Sequence of chain 2.B:
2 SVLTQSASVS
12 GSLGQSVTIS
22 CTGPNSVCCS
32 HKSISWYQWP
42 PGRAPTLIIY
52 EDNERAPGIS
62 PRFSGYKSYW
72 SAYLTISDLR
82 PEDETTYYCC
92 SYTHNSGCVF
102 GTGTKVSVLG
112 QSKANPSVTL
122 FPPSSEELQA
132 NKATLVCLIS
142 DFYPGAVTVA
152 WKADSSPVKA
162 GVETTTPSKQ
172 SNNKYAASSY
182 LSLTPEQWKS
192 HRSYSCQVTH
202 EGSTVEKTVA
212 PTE

Binding-site contacts:
Ligand atom C1 contacts residue LEU108 of chain 2.A at 4.4 Å (hydrophobic).
Ligand atom O6 contacts residue LEU108 of chain 2.A at 3.3 Å.
Ligand atom C6 contacts residue LEU108 of chain 2.A at 3.7 Å (hydrophobic).
Ligand atom C8 contacts residue ASN101 of chain 2.F at 3.3 Å.
Ligand atom O4 contacts residue GLU97 of chain 2.F at 4.0 Å.
Ligand atom O7 contacts residue ARG93 of chain 2.F at 4.4 Å.
Ligand atom C5 contacts residue ASN101 of chain 2.F at 3.7 Å.
Ligand atom N2 contacts residue ASN101 of chain 2.F at 2.9 Å (h-bond).
Ligand atom O4 contacts residue TYR119 of chain 2.A at 3.9 Å.
Ligand atom O3 contacts residue ARG93 of chain 2.F at 4.1 Å.
Ligand atom C4 contacts residue TYR119 of chain 2.A at 4.5 Å (hydrophobic).
Ligand atom C3 contacts residue GLU97 of chain 2.F at 4.2 Å.
Ligand atom O3 contacts residue GLU97 of chain 2.F at 4.3 Å.
Ligand atom C3 contacts residue ASN101 of chain 2.F at 3.8 Å.
Ligand atom C7 contacts residue ARG93 of chain 2.F at 3.9 Å.
Ligand atom O5 contacts residue LEU109 of chain 2.A at 4.0 Å.
Ligand atom C8 contacts residue GLN106 of chain 2.F at 3.6 Å.
Ligand atom C1 contacts residue ASN101 of chain 2.F at 1.4 Å.
Ligand atom C8 contacts residue MET102 of chain 2.F at 4.2 Å (hydrophobic).
Ligand atom O7 contacts residue ASN101 of chain 2.F at 4.3 Å.
Ligand atom C5 contacts residue LEU109 of chain 2.A at 4.5 Å (hydrophobic).
Ligand atom C1 contacts residue LEU109 of chain 2.A at 4.4 Å (hydrophobic).
Ligand atom C7 contacts residue ASN101 of chain 2.F at 3.6 Å.
Ligand atom C8 contacts residue ARG93 of chain 2.F at 3.4 Å.
Ligand atom O5 contacts residue LEU108 of chain 2.A at 3.6 Å (h-bond).
Ligand atom C2 contacts residue ASN101 of chain 2.F at 2.4 Å.
Ligand atom N2 contacts residue ARG93 of chain 2.F at 3.8 Å.
Ligand atom C6 contacts residue TYR119 of chain 2.A at 3.7 Å (hydrophobic).
Ligand atom C4 contacts residue ASN101 of chain 2.F at 4.2 Å.
Ligand atom O6 contacts residue TYR119 of chain 2.A at 3.3 Å.
Ligand atom O5 contacts residue ASN101 of chain 2.F at 2.4 Å (h-bond).
Ligand atom O4 contacts residue PRO58 of chain 2.B at 4.1 Å.

Sequence of chain 2.F:
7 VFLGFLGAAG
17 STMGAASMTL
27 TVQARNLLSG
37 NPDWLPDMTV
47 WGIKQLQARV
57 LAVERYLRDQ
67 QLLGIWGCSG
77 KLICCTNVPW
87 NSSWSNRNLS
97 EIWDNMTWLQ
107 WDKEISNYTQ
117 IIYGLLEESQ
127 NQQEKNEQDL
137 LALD

This protein binds this small molecule.
Small molecule (SMILES): CC(=O)N[C@@H]1[C@@H](O)[C@H](O)[C@@H](CO)O[C@H]1O

Sequence of chain 2.A:
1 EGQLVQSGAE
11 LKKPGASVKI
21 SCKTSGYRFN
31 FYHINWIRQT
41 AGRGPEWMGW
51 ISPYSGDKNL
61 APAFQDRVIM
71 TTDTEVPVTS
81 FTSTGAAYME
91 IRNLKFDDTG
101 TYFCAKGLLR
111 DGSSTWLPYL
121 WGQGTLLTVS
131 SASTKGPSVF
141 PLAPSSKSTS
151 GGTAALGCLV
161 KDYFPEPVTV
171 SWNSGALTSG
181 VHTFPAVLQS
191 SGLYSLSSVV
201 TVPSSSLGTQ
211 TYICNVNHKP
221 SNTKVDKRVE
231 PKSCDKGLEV